Sequence of chain 1.B:
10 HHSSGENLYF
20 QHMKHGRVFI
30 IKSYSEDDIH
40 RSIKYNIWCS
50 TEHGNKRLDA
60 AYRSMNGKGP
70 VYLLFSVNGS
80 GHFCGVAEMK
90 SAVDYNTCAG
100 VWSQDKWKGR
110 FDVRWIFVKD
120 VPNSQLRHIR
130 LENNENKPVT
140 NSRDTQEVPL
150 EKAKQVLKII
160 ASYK

Binding-site contacts:
Ligand atom C06 contacts residue TYR18 of chain 1.B at 3.6 Å (hydrophobic).
Ligand atom C08 contacts residue TYR71 of chain 1.B at 3.5 Å (hydrophobic).
Ligand atom C08 contacts residue TYR18 of chain 1.B at 3.8 Å (hydrophobic).
Ligand atom C05 contacts residue TYR18 of chain 1.B at 3.4 Å (hydrophobic).
Ligand atom C14 contacts residue TYR18 of chain 1.B at 3.6 Å (hydrophobic).
Ligand atom C14 contacts residue ILE115 of chain 1.B at 3.7 Å (hydrophobic).
Ligand atom N04 contacts residue GLU15 of chain 1.B at 2.7 Å (salt-bridge).
Ligand atom C10 contacts residue PHE19 of chain 1.B at 4.1 Å (hydrophobic).
Ligand atom C05 contacts residue PHE116 of chain 1.B at 4.1 Å (hydrophobic).
Ligand atom C12 contacts residue TYR18 of chain 1.B at 3.9 Å (hydrophobic).
Ligand atom C06 contacts residue GLU15 of chain 1.B at 3.9 Å.
Ligand atom C12 contacts residue ILE115 of chain 1.B at 3.5 Å (hydrophobic).
Ligand atom C05 contacts residue ILE115 of chain 1.B at 3.7 Å (hydrophobic).
Ligand atom C10 contacts residue GLU15 of chain 1.B at 3.3 Å.
Ligand atom C10 contacts residue TYR18 of chain 1.B at 3.8 Å (hydrophobic).
Ligand atom N03 contacts residue PHE116 of chain 1.B at 3.8 Å.
Ligand atom N03 contacts residue GLU15 of chain 1.B at 3.6 Å (salt-bridge).
Ligand atom N04 contacts residue PHE116 of chain 1.B at 3.4 Å.
Ligand atom N11 contacts residue ILE115 of chain 1.B at 3.5 Å.
Ligand atom C09 contacts residue GLU15 of chain 1.B at 3.5 Å.
Ligand atom N04 contacts residue TYR18 of chain 1.B at 3.4 Å.
Ligand atom N07 contacts residue PHE116 of chain 1.B at 4.4 Å.
Ligand atom N13 contacts residue ILE115 of chain 1.B at 3.6 Å.
Ligand atom C02 contacts residue TYR18 of chain 1.B at 3.7 Å (hydrophobic).
Ligand atom C06 contacts residue ILE115 of chain 1.B at 3.6 Å (hydrophobic).
Ligand atom C08 contacts residue GLU15 of chain 1.B at 3.5 Å.
Ligand atom N11 contacts residue TYR18 of chain 1.B at 3.8 Å.
Ligand atom N07 contacts residue TYR18 of chain 1.B at 3.6 Å.
Ligand atom C08 contacts residue ILE115 of chain 1.B at 4.4 Å (hydrophobic).
Ligand atom N07 contacts residue ILE115 of chain 1.B at 4.3 Å.
Ligand atom N03 contacts residue TYR18 of chain 1.B at 3.7 Å.
Ligand atom C05 contacts residue GLU15 of chain 1.B at 3.7 Å.
Ligand atom C10 contacts residue LEU156 of chain 1.B at 4.2 Å (hydrophobic).
Ligand atom C09 contacts residue TYR71 of chain 1.B at 3.7 Å (hydrophobic).
Ligand atom C09 contacts residue LEU156 of chain 1.B at 3.9 Å (hydrophobic).
Ligand atom N07 contacts residue GLU15 of chain 1.B at 2.7 Å (salt-bridge).
Ligand atom C10 contacts residue TYR71 of chain 1.B at 3.7 Å (hydrophobic).
Ligand atom C01 contacts residue TYR18 of chain 1.B at 3.9 Å (hydrophobic).
Ligand atom N13 contacts residue TYR18 of chain 1.B at 3.9 Å.
Ligand atom C10 contacts residue MET22 of chain 1.B at 4.3 Å (hydrophobic).

A small-molecule ligand and the protein it binds are described below.
Small molecule (SMILES): Cc1[nH]nc2c(NC3CC3)ncnc12